Sequence of chain 1.A:
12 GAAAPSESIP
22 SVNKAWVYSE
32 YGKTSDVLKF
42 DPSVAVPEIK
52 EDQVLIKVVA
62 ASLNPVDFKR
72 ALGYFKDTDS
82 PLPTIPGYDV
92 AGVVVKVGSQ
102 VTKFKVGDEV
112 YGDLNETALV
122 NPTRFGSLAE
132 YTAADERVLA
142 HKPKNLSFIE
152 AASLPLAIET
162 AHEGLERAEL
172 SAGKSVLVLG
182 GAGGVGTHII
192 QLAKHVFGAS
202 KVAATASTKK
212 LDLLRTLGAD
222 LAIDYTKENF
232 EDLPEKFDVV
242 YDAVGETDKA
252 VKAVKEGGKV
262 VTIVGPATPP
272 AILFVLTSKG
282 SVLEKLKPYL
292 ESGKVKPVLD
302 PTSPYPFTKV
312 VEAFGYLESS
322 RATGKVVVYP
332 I

A small-molecule ligand and the protein it binds are described below.
Small molecule (SMILES): CC1=C(O)C(=O)[C@@H](C)O1

Binding-site contacts:
Ligand atom OAC contacts residue PHE76 of chain 1.A at 4.2 Å.
Ligand atom CAG contacts residue PHE76 of chain 1.A at 4.3 Å (hydrophobic).
Ligand atom OAD contacts residue PRO66 of chain 1.A at 4.3 Å.
Ligand atom CAB contacts residue VAL276 of chain 1.A at 4.0 Å (hydrophobic).
Ligand atom CAA contacts residue VAL67 of chain 1.A at 3.7 Å (hydrophobic).
Ligand atom OAE contacts residue NDP1 of chain 1.B at 3.8 Å.
Ligand atom CAA contacts residue LEU277 of chain 1.A at 4.4 Å (hydrophobic).
Ligand atom CAH contacts residue VAL67 of chain 1.A at 3.8 Å (hydrophobic).
Ligand atom CAB contacts residue LEU120 of chain 1.A at 4.2 Å (hydrophobic).
Ligand atom OAE contacts residue VAL276 of chain 1.A at 4.1 Å.
Ligand atom OAD contacts residue VAL67 of chain 1.A at 3.5 Å.
Ligand atom CAG contacts residue NDP1 of chain 1.B at 3.6 Å.
Ligand atom OAD contacts residue NDP1 of chain 1.B at 2.5 Å (h-bond).
Ligand atom CAI contacts residue PHE76 of chain 1.A at 4.0 Å (hydrophobic).
Ligand atom CAG contacts residue LYS70 of chain 1.A at 4.3 Å.
Ligand atom CAH contacts residue NDP1 of chain 1.B at 3.3 Å.
Ligand atom CAF contacts residue LEU120 of chain 1.A at 4.4 Å (hydrophobic).
Ligand atom OAC contacts residue NDP1 of chain 1.B at 3.2 Å (h-bond).
Ligand atom OAE contacts residue VAL67 of chain 1.A at 4.5 Å.
Ligand atom CAA contacts residue NDP1 of chain 1.B at 3.4 Å.
Ligand atom CAB contacts residue NDP1 of chain 1.B at 3.7 Å.
Ligand atom OAC contacts residue LYS70 of chain 1.A at 3.1 Å (salt-bridge).
Ligand atom CAB contacts residue ILE264 of chain 1.A at 4.0 Å (hydrophobic).
Ligand atom CAA contacts residue ALA119 of chain 1.A at 4.1 Å (hydrophobic).
Ligand atom OAE contacts residue LEU120 of chain 1.A at 3.6 Å.
Ligand atom CAI contacts residue LEU120 of chain 1.A at 4.0 Å (hydrophobic).
Ligand atom CAF contacts residue VAL67 of chain 1.A at 3.9 Å (hydrophobic).
Ligand atom CAF contacts residue NDP1 of chain 1.B at 3.5 Å.
Ligand atom CAI contacts residue NDP1 of chain 1.B at 4.3 Å.